Binding-site contacts:
Ligand atom C8 contacts residue ASN73 of chain 1.A at 4.4 Å.
Ligand atom O7 contacts residue ASN73 of chain 1.A at 3.0 Å (h-bond).
Ligand atom C3 contacts residue ASN73 of chain 1.A at 3.8 Å.
Ligand atom C4 contacts residue ASN73 of chain 1.A at 4.2 Å.
Ligand atom C2 contacts residue ASN73 of chain 1.A at 2.5 Å.
Ligand atom C5 contacts residue ASN73 of chain 1.A at 3.6 Å.
Ligand atom N2 contacts residue ASN73 of chain 1.A at 3.0 Å (h-bond).
Ligand atom O5 contacts residue ASN73 of chain 1.A at 2.3 Å (h-bond).
Ligand atom C1 contacts residue ASN73 of chain 1.A at 1.4 Å.
Ligand atom C7 contacts residue ASN73 of chain 1.A at 3.2 Å.

The protein below binds the small molecule below.
Small molecule (SMILES): CC(=O)N[C@@H]1[C@@H](O)[C@H](O)[C@@H](CO)O[C@H]1O

Sequence of chain 1.A:
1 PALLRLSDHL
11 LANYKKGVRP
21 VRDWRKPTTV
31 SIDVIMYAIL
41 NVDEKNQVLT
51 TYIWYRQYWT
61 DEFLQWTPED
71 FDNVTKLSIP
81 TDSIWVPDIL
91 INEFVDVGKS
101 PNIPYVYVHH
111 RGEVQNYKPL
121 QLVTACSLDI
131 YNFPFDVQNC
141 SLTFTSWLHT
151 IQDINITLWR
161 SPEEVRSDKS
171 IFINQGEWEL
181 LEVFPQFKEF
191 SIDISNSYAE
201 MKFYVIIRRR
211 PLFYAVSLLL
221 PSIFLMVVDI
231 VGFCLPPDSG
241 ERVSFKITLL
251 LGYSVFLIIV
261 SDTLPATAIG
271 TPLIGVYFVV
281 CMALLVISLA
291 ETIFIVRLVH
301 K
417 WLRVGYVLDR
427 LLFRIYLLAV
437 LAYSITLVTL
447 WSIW